Binding-site contacts:
Ligand atom O2 contacts residue ARG106 of chain 1.B at 3.5 Å (salt-bridge).
Ligand atom C1 contacts residue MET74 of chain 1.B at 4.0 Å (hydrophobic).
Ligand atom C21 contacts residue ILE137 of chain 1.B at 3.9 Å (hydrophobic).
Ligand atom C21 contacts residue LEU110 of chain 1.B at 3.4 Å (hydrophobic).
Ligand atom C15 contacts residue ARG106 of chain 1.B at 3.5 Å.
Ligand atom C21 contacts residue PHE113 of chain 1.B at 3.5 Å (hydrophobic).
Ligand atom C12 contacts residue HIS67 of chain 1.B at 3.7 Å.
Ligand atom C19 contacts residue PHE113 of chain 1.B at 3.8 Å (hydrophobic).
Ligand atom O1 contacts residue ARG106 of chain 1.B at 2.8 Å (salt-bridge).
Ligand atom C1 contacts residue VAL96 of chain 1.B at 3.9 Å (hydrophobic).
Ligand atom N2 contacts residue ARG106 of chain 1.B at 3.8 Å.
Ligand atom C24 contacts residue PHE113 of chain 1.B at 3.5 Å (hydrophobic).
Ligand atom C26 contacts residue MET74 of chain 1.B at 3.5 Å (hydrophobic).
Ligand atom C12 contacts residue PHE71 of chain 1.B at 3.8 Å (hydrophobic).
Ligand atom N3 contacts residue PHE97 of chain 1.B at 3.7 Å.
Ligand atom C18 contacts residue LEU110 of chain 1.B at 3.8 Å (hydrophobic).
Ligand atom C9 contacts residue THR109 of chain 1.B at 3.9 Å.
Ligand atom C19 contacts residue LEU110 of chain 1.B at 3.6 Å (hydrophobic).
Ligand atom CL1 contacts residue MET74 of chain 1.B at 3.6 Å.
Ligand atom C4 contacts residue VAL96 of chain 1.B at 3.9 Å (hydrophobic).
Ligand atom C20 contacts residue MET93 of chain 1.B at 3.9 Å (hydrophobic).
Ligand atom C2 contacts residue PHE113 of chain 1.B at 3.6 Å (hydrophobic).
Ligand atom C17 contacts residue VAL96 of chain 1.B at 3.9 Å (hydrophobic).
Ligand atom N1 contacts residue THR109 of chain 1.B at 3.4 Å.
Ligand atom C24 contacts residue PHE71 of chain 1.B at 3.6 Å (hydrophobic).
Ligand atom C21 contacts residue GLY114 of chain 1.B at 3.4 Å.
Ligand atom N2 contacts residue THR109 of chain 1.B at 3.5 Å.
Ligand atom C20 contacts residue LEU110 of chain 1.B at 3.6 Å (hydrophobic).
Ligand atom CL1 contacts residue PHE71 of chain 1.B at 3.7 Å.
Ligand atom C25 contacts residue MET74 of chain 1.B at 3.8 Å (hydrophobic).
Ligand atom C10 contacts residue THR109 of chain 1.B at 3.5 Å.
Ligand atom C11 contacts residue THR109 of chain 1.B at 3.7 Å.
Ligand atom C5 contacts residue VAL96 of chain 1.B at 3.9 Å (hydrophobic).
Ligand atom N3 contacts residue LEU110 of chain 1.B at 3.8 Å.
Ligand atom C7 contacts residue THR109 of chain 1.B at 3.8 Å.
Ligand atom C16 contacts residue ARG106 of chain 1.B at 3.5 Å.
Ligand atom CL1 contacts residue ALA70 of chain 1.B at 3.2 Å.
Ligand atom C6 contacts residue THR109 of chain 1.B at 3.4 Å.
Ligand atom C27 contacts residue MET74 of chain 1.B at 3.8 Å (hydrophobic).
Ligand atom C20 contacts residue PHE113 of chain 1.B at 3.4 Å (hydrophobic).

Sequence of chain 1.B:
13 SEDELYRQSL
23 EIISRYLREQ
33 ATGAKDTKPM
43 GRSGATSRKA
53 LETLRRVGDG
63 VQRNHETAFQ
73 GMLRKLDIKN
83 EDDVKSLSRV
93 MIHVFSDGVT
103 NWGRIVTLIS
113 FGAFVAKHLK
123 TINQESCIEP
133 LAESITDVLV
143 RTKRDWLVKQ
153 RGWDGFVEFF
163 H

The protein below binds the small molecule below.
Small molecule (SMILES): CC#CCn1c(CC)c(-c2cccc(Cl)c2C)c2c(N[C@H](Cc3ccccc3)C(=O)O)ncnc21